Binding-site contacts:
Ligand atom O53 contacts residue LYS508 of chain 1.A at 4.3 Å.
Ligand atom C5 contacts residue ARG269 of chain 1.A at 4.2 Å.
Ligand atom P1 contacts residue ARG568 of chain 1.A at 3.9 Å.
Ligand atom O6 contacts residue TYR567 of chain 1.A at 3.9 Å.
Ligand atom O52 contacts residue LYS508 of chain 1.A at 3.0 Å (salt-bridge).
Ligand atom O2 contacts residue ARG568 of chain 1.A at 3.5 Å (salt-bridge).
Ligand atom P4 contacts residue GLY268 of chain 1.A at 4.3 Å.
Ligand atom O41 contacts residue THR267 of chain 1.A at 3.3 Å (h-bond).
Ligand atom O51 contacts residue LYS508 of chain 1.A at 3.6 Å.
Ligand atom O53 contacts residue TYR567 of chain 1.A at 3.1 Å (h-bond).
Ligand atom O53 contacts residue ARG269 of chain 1.A at 3.8 Å.
Ligand atom O41 contacts residue GLY268 of chain 1.A at 4.3 Å.
Ligand atom C6 contacts residue ARG568 of chain 1.A at 4.1 Å.
Ligand atom O1 contacts residue ARG568 of chain 1.A at 3.1 Å (salt-bridge).
Ligand atom O52 contacts residue ARG269 of chain 1.A at 3.2 Å (salt-bridge).
Ligand atom O41 contacts residue THR266 of chain 1.A at 4.3 Å.
Ligand atom O42 contacts residue ARG269 of chain 1.A at 4.4 Å.
Ligand atom O41 contacts residue ALA275 of chain 1.A at 4.4 Å.
Ligand atom P5 contacts residue LYS508 of chain 1.A at 3.9 Å.
Ligand atom O4 contacts residue ARG269 of chain 1.A at 4.1 Å.
Ligand atom C1 contacts residue ARG568 of chain 1.A at 4.0 Å.
Ligand atom O12 contacts residue ARG568 of chain 1.A at 2.7 Å (salt-bridge).
Ligand atom P4 contacts residue THR267 of chain 1.A at 4.2 Å.
Ligand atom O5 contacts residue LYS569 of chain 1.A at 4.0 Å.
Ligand atom O51 contacts residue ARG511 of chain 1.A at 3.4 Å (salt-bridge).
Ligand atom P4 contacts residue ARG265 of chain 1.A at 3.6 Å.
Ligand atom P5 contacts residue ARG269 of chain 1.A at 4.0 Å.
Ligand atom O6 contacts residue LYS569 of chain 1.A at 4.3 Å.
Ligand atom O42 contacts residue THR267 of chain 1.A at 4.0 Å.
Ligand atom O3 contacts residue GLY268 of chain 1.A at 3.6 Å.
Ligand atom O51 contacts residue TYR567 of chain 1.A at 4.0 Å.
Ligand atom C3 contacts residue ARG269 of chain 1.A at 4.1 Å.
Ligand atom O42 contacts residue GLY268 of chain 1.A at 3.2 Å (h-bond).
Ligand atom O3 contacts residue ARG269 of chain 1.A at 3.6 Å (salt-bridge).
Ligand atom C2 contacts residue ARG568 of chain 1.A at 4.3 Å.
Ligand atom O43 contacts residue ARG265 of chain 1.A at 2.8 Å (salt-bridge).
Ligand atom O41 contacts residue ARG265 of chain 1.A at 2.9 Å (salt-bridge).
Ligand atom O51 contacts residue LYS569 of chain 1.A at 4.0 Å.
Ligand atom P5 contacts residue TYR567 of chain 1.A at 4.0 Å.
Ligand atom C6 contacts residue LYS569 of chain 1.A at 4.4 Å.

The protein below binds the small molecule below.
Small molecule (SMILES): O=P(O)(O)O[C@@H]1[C@H](O)[C@H](O)[C@@H](OP(=O)(O)O)[C@H](OP(=O)(O)O)[C@H]1O

Sequence of chain 1.A:
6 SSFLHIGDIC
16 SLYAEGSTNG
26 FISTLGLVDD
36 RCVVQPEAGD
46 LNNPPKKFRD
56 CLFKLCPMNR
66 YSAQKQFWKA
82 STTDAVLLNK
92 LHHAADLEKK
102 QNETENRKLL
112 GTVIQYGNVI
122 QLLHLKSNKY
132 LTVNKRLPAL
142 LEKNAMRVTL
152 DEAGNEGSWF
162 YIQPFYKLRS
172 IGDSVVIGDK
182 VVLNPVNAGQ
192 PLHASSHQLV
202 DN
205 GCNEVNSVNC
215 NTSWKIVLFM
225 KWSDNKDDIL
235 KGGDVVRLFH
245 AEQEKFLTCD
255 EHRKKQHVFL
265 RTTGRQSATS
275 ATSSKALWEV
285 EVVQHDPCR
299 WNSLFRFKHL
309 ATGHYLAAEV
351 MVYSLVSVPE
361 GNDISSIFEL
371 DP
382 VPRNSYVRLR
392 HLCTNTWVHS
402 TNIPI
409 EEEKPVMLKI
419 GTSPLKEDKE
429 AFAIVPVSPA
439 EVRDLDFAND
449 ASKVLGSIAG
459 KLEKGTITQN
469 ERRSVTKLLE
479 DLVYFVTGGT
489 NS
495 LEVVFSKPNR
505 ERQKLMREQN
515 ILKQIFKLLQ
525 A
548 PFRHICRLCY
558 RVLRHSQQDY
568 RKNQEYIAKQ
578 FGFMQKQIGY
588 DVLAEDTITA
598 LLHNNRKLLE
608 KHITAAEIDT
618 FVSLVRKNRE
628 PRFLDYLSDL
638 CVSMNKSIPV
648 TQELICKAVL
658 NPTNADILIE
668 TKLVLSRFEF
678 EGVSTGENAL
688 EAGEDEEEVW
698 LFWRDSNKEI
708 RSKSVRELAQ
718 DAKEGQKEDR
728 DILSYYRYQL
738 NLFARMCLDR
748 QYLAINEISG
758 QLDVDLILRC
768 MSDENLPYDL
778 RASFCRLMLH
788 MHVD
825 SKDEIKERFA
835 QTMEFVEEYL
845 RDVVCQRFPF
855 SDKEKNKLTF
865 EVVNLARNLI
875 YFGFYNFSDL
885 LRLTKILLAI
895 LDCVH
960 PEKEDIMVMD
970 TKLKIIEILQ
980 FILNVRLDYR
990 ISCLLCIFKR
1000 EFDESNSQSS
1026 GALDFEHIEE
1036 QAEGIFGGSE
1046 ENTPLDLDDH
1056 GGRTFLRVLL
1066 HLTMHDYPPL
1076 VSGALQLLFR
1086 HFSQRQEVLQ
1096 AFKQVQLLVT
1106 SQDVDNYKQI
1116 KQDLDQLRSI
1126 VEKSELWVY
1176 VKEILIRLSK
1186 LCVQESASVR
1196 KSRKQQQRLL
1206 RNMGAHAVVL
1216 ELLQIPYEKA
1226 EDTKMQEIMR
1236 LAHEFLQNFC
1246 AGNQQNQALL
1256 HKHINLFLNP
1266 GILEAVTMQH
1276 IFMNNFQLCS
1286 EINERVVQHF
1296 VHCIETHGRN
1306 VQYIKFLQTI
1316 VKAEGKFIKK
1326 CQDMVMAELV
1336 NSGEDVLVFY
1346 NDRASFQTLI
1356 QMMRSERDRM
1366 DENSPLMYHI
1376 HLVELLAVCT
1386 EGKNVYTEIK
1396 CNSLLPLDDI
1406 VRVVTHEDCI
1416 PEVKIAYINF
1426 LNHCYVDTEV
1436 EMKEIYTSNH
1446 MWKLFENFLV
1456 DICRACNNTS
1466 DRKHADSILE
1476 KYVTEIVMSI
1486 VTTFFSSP